This protein binds this small molecule.
Small molecule (SMILES): CSCC[C@H](N)C(=O)O

Binding-site contacts:
Ligand atom N contacts residue ASN210 of chain 1.A at 3.0 Å (h-bond).
Ligand atom C contacts residue ARG123 of chain 1.A at 3.8 Å.
Ligand atom O contacts residue GLU91 of chain 1.A at 3.3 Å (salt-bridge).
Ligand atom N contacts residue PHE65 of chain 1.A at 3.7 Å.
Ligand atom OXT contacts residue ASN179 of chain 1.A at 2.9 Å (h-bond).
Ligand atom N contacts residue GLU91 of chain 1.A at 2.7 Å (salt-bridge).
Ligand atom CA contacts residue ASN210 of chain 1.A at 3.8 Å.
Ligand atom SD contacts residue ASN120 of chain 1.A at 3.4 Å (h-bond).
Ligand atom C contacts residue GLU91 of chain 1.A at 3.3 Å.
Ligand atom CB contacts residue PHE65 of chain 1.A at 3.2 Å (hydrophobic).
Ligand atom CB contacts residue HIS67 of chain 1.A at 4.1 Å.
Ligand atom CG contacts residue HIS67 of chain 1.A at 3.5 Å.
Ligand atom CA contacts residue ASN179 of chain 1.A at 4.0 Å.
Ligand atom N contacts residue HIS22 of chain 1.A at 3.6 Å.
Ligand atom SD contacts residue GLN66 of chain 1.A at 3.8 Å.
Ligand atom CE contacts residue GLN66 of chain 1.A at 3.7 Å.
Ligand atom OXT contacts residue ARG123 of chain 1.A at 2.9 Å (salt-bridge).
Ligand atom SD contacts residue TYR70 of chain 1.A at 3.5 Å.
Ligand atom CG contacts residue TYR48 of chain 1.A at 3.6 Å (hydrophobic).
Ligand atom CB contacts residue ASN210 of chain 1.A at 3.8 Å.
Ligand atom C contacts residue HIS67 of chain 1.A at 4.1 Å.
Ligand atom CG contacts residue ASN179 of chain 1.A at 3.6 Å.
Ligand atom O contacts residue ASN210 of chain 1.A at 2.8 Å (h-bond).
Ligand atom O contacts residue ARG123 of chain 1.A at 4.0 Å.
Ligand atom N contacts residue ASN181 of chain 1.A at 3.3 Å (h-bond).
Ligand atom CA contacts residue TYR48 of chain 1.A at 3.5 Å (hydrophobic).
Ligand atom CA contacts residue ASN181 of chain 1.A at 3.4 Å.
Ligand atom CE contacts residue TYR48 of chain 1.A at 3.6 Å (hydrophobic).
Ligand atom CE contacts residue TYR70 of chain 1.A at 3.6 Å (hydrophobic).
Ligand atom CB contacts residue TYR48 of chain 1.A at 3.7 Å (hydrophobic).
Ligand atom CA contacts residue PHE65 of chain 1.A at 4.0 Å (hydrophobic).
Ligand atom C contacts residue ASN210 of chain 1.A at 3.9 Å.
Ligand atom CG contacts residue ASN120 of chain 1.A at 3.7 Å.
Ligand atom CA contacts residue GLU91 of chain 1.A at 3.4 Å.
Ligand atom SD contacts residue HIS67 of chain 1.A at 3.4 Å (h-bond).
Ligand atom OXT contacts residue HIS67 of chain 1.A at 4.1 Å.
Ligand atom C contacts residue ASN179 of chain 1.A at 3.8 Å.
Ligand atom OXT contacts residue GLU91 of chain 1.A at 3.9 Å.
Ligand atom CB contacts residue GLN66 of chain 1.A at 4.1 Å.
Ligand atom CE contacts residue PHE65 of chain 1.A at 3.7 Å (hydrophobic).

Sequence of chain 1.A:
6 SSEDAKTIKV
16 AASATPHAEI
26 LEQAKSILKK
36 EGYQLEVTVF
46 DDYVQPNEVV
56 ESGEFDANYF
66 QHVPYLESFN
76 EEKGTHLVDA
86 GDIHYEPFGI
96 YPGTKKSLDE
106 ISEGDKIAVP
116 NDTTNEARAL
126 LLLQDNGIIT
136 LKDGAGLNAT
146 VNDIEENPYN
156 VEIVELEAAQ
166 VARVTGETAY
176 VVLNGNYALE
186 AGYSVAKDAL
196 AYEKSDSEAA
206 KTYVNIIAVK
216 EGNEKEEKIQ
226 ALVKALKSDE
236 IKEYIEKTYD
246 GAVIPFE